Binding-site contacts:
Ligand atom C4 contacts residue NAG1 of chain 3.I at 2.9 Å.
Ligand atom C6 contacts residue ASN341 of chain 3.A at 4.1 Å.
Ligand atom C6 contacts residue SER338 of chain 3.A at 3.6 Å.
Ligand atom C5 contacts residue GLY336 of chain 3.A at 4.5 Å.
Ligand atom C5 contacts residue PHE337 of chain 3.A at 4.3 Å (hydrophobic).
Ligand atom C6 contacts residue PHE337 of chain 3.A at 4.0 Å (hydrophobic).
Ligand atom O7 contacts residue ASN341 of chain 3.A at 4.0 Å.
Ligand atom C5 contacts residue NAG1 of chain 3.I at 4.1 Å.
Ligand atom O4 contacts residue GLY336 of chain 3.A at 3.8 Å.
Ligand atom O3 contacts residue NAG1 of chain 3.I at 2.9 Å (h-bond).
Ligand atom C5 contacts residue ASN341 of chain 3.A at 3.5 Å.
Ligand atom C3 contacts residue NAG1 of chain 3.I at 3.4 Å.
Ligand atom O5 contacts residue SER338 of chain 3.A at 3.5 Å.
Ligand atom C4 contacts residue GLY336 of chain 3.A at 4.5 Å.
Ligand atom O5 contacts residue ASN341 of chain 3.A at 2.3 Å (h-bond).
Ligand atom N2 contacts residue ASN341 of chain 3.A at 2.7 Å (h-bond).
Ligand atom C5 contacts residue SER338 of chain 3.A at 3.8 Å.
Ligand atom C6 contacts residue NAG1 of chain 3.I at 4.1 Å.
Ligand atom O7 contacts residue ASN342 of chain 3.A at 3.8 Å.
Ligand atom C6 contacts residue SER338 of chain 3.A at 3.8 Å.
Ligand atom C5 contacts residue SER338 of chain 3.A at 4.4 Å.
Ligand atom C4 contacts residue ASN341 of chain 3.A at 4.1 Å.
Ligand atom O7 contacts residue ILE344 of chain 3.A at 4.3 Å.
Ligand atom O6 contacts residue NAG1 of chain 3.I at 3.6 Å.
Ligand atom C2 contacts residue ASN341 of chain 3.A at 2.4 Å.
Ligand atom C3 contacts residue ASN341 of chain 3.A at 3.6 Å.
Ligand atom C7 contacts residue ASN341 of chain 3.A at 3.0 Å.
Ligand atom O2 contacts residue NAG1 of chain 3.I at 4.0 Å.
Ligand atom O4 contacts residue NAG1 of chain 3.I at 1.9 Å (h-bond).
Ligand atom O5 contacts residue SER338 of chain 3.A at 4.1 Å.
Ligand atom C1 contacts residue SER338 of chain 3.A at 3.9 Å.
Ligand atom C3 contacts residue GLY336 of chain 3.A at 4.2 Å.
Ligand atom C8 contacts residue ASN341 of chain 3.A at 3.2 Å.
Ligand atom O7 contacts residue SER343 of chain 3.A at 4.3 Å.
Ligand atom C1 contacts residue ASN341 of chain 3.A at 1.4 Å.
Ligand atom C1 contacts residue GLY336 of chain 3.A at 4.4 Å.
Ligand atom C6 contacts residue ASP340 of chain 3.A at 4.1 Å.

Sequence of chain 3.A:
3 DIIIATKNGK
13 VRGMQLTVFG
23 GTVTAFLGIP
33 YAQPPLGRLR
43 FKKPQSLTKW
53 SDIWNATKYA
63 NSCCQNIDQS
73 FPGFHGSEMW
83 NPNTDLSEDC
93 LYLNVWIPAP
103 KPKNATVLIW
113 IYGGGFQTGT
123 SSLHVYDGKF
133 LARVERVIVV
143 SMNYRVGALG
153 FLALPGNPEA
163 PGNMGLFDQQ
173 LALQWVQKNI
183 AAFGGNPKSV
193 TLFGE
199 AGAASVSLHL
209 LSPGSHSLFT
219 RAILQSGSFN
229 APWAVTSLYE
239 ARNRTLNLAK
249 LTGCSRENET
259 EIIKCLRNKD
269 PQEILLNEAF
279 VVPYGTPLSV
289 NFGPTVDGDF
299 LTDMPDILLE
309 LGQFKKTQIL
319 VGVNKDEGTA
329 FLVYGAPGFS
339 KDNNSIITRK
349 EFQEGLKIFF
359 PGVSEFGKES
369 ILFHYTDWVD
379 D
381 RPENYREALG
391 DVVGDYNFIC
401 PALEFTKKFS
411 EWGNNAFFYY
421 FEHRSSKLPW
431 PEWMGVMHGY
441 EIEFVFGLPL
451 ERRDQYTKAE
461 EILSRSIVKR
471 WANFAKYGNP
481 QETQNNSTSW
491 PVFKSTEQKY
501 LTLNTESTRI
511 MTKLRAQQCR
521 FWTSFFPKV

A small-molecule ligand and the protein it binds are described below.
Small molecule (SMILES): CC(=O)N[C@H]1CO[C@H](CO[C@@H]2O[C@@H](C)[C@@H](O)[C@@H](O)[C@@H]2O)[C@@H](O)[C@@H]1O